Binding-site contacts:
Ligand atom O4P contacts residue THR348 of chain 1.G at 3.7 Å.
Ligand atom O3 contacts residue GLY430 of chain 1.G at 3.2 Å.
Ligand atom O1 contacts residue GLY434 of chain 1.G at 3.7 Å.
Ligand atom O6P contacts residue SER353 of chain 1.G at 3.8 Å.
Ligand atom O2P contacts residue ARG405 of chain 1.G at 2.9 Å (salt-bridge).
Ligand atom O4P contacts residue THR350 of chain 1.G at 2.8 Å (h-bond).
Ligand atom C5 contacts residue GLY434 of chain 1.G at 3.3 Å.
Ligand atom O2 contacts residue LEU347 of chain 1.G at 3.6 Å.
Ligand atom C3 contacts residue GLY434 of chain 1.G at 3.4 Å.
Ligand atom O6 contacts residue THR348 of chain 1.G at 3.6 Å.
Ligand atom O2 contacts residue GLY430 of chain 1.G at 3.4 Å (h-bond).
Ligand atom O1P contacts residue PRO433 of chain 1.G at 3.6 Å.
Ligand atom O5P contacts residue THR348 of chain 1.G at 2.6 Å (h-bond).
Ligand atom O5P contacts residue ARG352 of chain 1.G at 3.8 Å.
Ligand atom O4 contacts residue THR438 of chain 1.G at 3.4 Å (h-bond).
Ligand atom C6 contacts residue SER353 of chain 1.G at 3.8 Å.
Ligand atom P2 contacts residue SER435 of chain 1.G at 3.6 Å.
Ligand atom P2 contacts residue SER353 of chain 1.G at 3.7 Å.
Ligand atom O4P contacts residue SER435 of chain 1.G at 3.0 Å (h-bond).
Ligand atom C6 contacts residue LEU347 of chain 1.G at 3.8 Å (hydrophobic).
Ligand atom O4 contacts residue GLY434 of chain 1.G at 2.5 Å (h-bond).
Ligand atom C3 contacts residue ARG432 of chain 1.G at 3.4 Å.
Ligand atom O6 contacts residue THR349 of chain 1.G at 3.2 Å (h-bond).
Ligand atom O5 contacts residue LEU347 of chain 1.G at 3.7 Å.
Ligand atom O1P contacts residue GLY434 of chain 1.G at 2.9 Å (h-bond).
Ligand atom P2 contacts residue THR349 of chain 1.G at 3.7 Å.
Ligand atom O6P contacts residue GLY436 of chain 1.G at 2.8 Å (h-bond).
Ligand atom O6P contacts residue SER435 of chain 1.G at 3.2 Å (h-bond).
Ligand atom O6 contacts residue SER435 of chain 1.G at 3.8 Å.
Ligand atom O4 contacts residue GLY436 of chain 1.G at 3.7 Å.
Ligand atom O4 contacts residue TYR437 of chain 1.G at 2.8 Å (h-bond).
Ligand atom P2 contacts residue THR348 of chain 1.G at 3.6 Å.
Ligand atom P1 contacts residue ARG405 of chain 1.G at 3.7 Å.
Ligand atom O3P contacts residue TRP398 of chain 1.G at 2.6 Å (h-bond).
Ligand atom C4 contacts residue GLY434 of chain 1.G at 3.2 Å.
Ligand atom O3 contacts residue ARG432 of chain 1.G at 2.7 Å (salt-bridge).
Ligand atom O3P contacts residue ARG405 of chain 1.G at 2.9 Å (salt-bridge).
Ligand atom O5P contacts residue SER353 of chain 1.G at 2.8 Å (h-bond).
Ligand atom O4P contacts residue THR349 of chain 1.G at 3.2 Å (h-bond).
Ligand atom C6 contacts residue THR438 of chain 1.G at 3.4 Å.

This protein binds this small molecule.
Small molecule (SMILES): O=P(O)(O)OC[C@H]1O[C@](O)(COP(=O)(O)O)[C@@H](O)[C@@H]1O

Sequence of chain 1.G:
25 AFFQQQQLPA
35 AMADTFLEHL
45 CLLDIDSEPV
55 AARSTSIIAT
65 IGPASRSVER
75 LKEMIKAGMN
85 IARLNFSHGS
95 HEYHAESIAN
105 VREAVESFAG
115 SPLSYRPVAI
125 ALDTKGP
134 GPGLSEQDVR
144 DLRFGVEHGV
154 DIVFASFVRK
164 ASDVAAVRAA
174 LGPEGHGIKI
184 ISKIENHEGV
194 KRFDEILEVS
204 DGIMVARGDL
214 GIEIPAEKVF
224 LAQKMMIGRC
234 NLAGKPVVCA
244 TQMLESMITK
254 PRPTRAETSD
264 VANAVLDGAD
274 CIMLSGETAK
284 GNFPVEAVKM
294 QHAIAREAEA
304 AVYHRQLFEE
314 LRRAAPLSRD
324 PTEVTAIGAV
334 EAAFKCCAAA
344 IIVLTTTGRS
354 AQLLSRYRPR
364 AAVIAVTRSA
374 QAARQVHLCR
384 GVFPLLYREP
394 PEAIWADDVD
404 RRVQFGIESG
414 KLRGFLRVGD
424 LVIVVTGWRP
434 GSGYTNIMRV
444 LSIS